Sequence of chain 2.B:
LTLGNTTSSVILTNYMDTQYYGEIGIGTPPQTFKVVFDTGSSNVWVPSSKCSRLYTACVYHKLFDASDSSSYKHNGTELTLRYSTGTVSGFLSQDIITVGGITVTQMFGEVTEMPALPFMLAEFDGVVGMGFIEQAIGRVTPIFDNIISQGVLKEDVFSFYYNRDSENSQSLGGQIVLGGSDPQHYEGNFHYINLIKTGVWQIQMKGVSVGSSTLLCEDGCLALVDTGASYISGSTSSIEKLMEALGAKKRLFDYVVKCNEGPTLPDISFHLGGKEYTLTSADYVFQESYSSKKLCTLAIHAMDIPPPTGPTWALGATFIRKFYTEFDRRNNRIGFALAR

Binding-site contacts:
Ligand atom C11 contacts residue THR85 of chain 2.B at 3.4 Å.
Ligand atom C3 contacts residue THR85 of chain 2.B at 3.8 Å.
Ligand atom C17 contacts residue PRO118 of chain 2.B at 3.8 Å (hydrophobic).
Ligand atom C56 contacts residue ASP38 of chain 2.B at 3.2 Å.
Ligand atom C41 contacts residue VAL127 of chain 2.B at 3.4 Å (hydrophobic).
Ligand atom N9 contacts residue THR85 of chain 2.B at 3.7 Å.
Ligand atom C56 contacts residue ASP226 of chain 2.B at 3.2 Å.
Ligand atom C58 contacts residue TYR83 of chain 2.B at 4.0 Å (hydrophobic).
Ligand atom C23 contacts residue SER230 of chain 2.B at 3.9 Å.
Ligand atom C40 contacts residue ASP38 of chain 2.B at 3.7 Å.
Ligand atom N57 contacts residue ASP38 of chain 2.B at 2.8 Å (salt-bridge).
Ligand atom O54 contacts residue THR85 of chain 2.B at 3.2 Å (h-bond).
Ligand atom F51 contacts residue GLY228 of chain 2.B at 3.3 Å.
Ligand atom C10 contacts residue THR85 of chain 2.B at 3.3 Å.
Ligand atom C16 contacts residue PRO118 of chain 2.B at 3.7 Å (hydrophobic).
Ligand atom C52 contacts residue THR85 of chain 2.B at 3.8 Å.
Ligand atom O54 contacts residue SER84 of chain 2.B at 3.7 Å.
Ligand atom C59 contacts residue SER84 of chain 2.B at 3.6 Å.
Ligand atom C14 contacts residue GLN19 of chain 2.B at 3.9 Å.
Ligand atom C30 contacts residue THR85 of chain 2.B at 3.9 Å.
Ligand atom C39 contacts residue GLY228 of chain 2.B at 3.7 Å.
Ligand atom C47 contacts residue TYR83 of chain 2.B at 3.7 Å (hydrophobic).
Ligand atom C42 contacts residue TYR83 of chain 2.B at 3.7 Å (hydrophobic).
Ligand atom C4 contacts residue THR85 of chain 2.B at 3.6 Å.
Ligand atom O37 contacts residue THR85 of chain 2.B at 3.7 Å.
Ligand atom C5 contacts residue THR85 of chain 2.B at 3.7 Å.
Ligand atom F51 contacts residue VAL36 of chain 2.B at 3.4 Å.
Ligand atom C31 contacts residue THR85 of chain 2.B at 3.6 Å.
Ligand atom C6 contacts residue THR85 of chain 2.B at 4.0 Å.
Ligand atom C56 contacts residue ALA229 of chain 2.B at 3.8 Å (hydrophobic).
Ligand atom O54 contacts residue TYR83 of chain 2.B at 3.3 Å.
Ligand atom C55 contacts residue ASP226 of chain 2.B at 3.6 Å.
Ligand atom C41 contacts residue ASP38 of chain 2.B at 3.5 Å.
Ligand atom C42 contacts residue VAL127 of chain 2.B at 3.6 Å (hydrophobic).
Ligand atom C56 contacts residue GLY228 of chain 2.B at 3.5 Å.
Ligand atom F51 contacts residue ASP38 of chain 2.B at 3.2 Å.
Ligand atom C15 contacts residue GLN19 of chain 2.B at 4.0 Å.
Ligand atom N57 contacts residue ASP226 of chain 2.B at 3.2 Å (salt-bridge).
Ligand atom C58 contacts residue ASP38 of chain 2.B at 3.1 Å.
Ligand atom C47 contacts residue PHE119 of chain 2.B at 3.8 Å (hydrophobic).

The protein below binds the small molecule below.
Small molecule (SMILES): Cc1ccc(F)cc1Oc1c(C(=O)N2CCNCC2)c2ccnc(Cc3ccccc3)c2n1-c1ccccc1